Sequence of chain 1.B:
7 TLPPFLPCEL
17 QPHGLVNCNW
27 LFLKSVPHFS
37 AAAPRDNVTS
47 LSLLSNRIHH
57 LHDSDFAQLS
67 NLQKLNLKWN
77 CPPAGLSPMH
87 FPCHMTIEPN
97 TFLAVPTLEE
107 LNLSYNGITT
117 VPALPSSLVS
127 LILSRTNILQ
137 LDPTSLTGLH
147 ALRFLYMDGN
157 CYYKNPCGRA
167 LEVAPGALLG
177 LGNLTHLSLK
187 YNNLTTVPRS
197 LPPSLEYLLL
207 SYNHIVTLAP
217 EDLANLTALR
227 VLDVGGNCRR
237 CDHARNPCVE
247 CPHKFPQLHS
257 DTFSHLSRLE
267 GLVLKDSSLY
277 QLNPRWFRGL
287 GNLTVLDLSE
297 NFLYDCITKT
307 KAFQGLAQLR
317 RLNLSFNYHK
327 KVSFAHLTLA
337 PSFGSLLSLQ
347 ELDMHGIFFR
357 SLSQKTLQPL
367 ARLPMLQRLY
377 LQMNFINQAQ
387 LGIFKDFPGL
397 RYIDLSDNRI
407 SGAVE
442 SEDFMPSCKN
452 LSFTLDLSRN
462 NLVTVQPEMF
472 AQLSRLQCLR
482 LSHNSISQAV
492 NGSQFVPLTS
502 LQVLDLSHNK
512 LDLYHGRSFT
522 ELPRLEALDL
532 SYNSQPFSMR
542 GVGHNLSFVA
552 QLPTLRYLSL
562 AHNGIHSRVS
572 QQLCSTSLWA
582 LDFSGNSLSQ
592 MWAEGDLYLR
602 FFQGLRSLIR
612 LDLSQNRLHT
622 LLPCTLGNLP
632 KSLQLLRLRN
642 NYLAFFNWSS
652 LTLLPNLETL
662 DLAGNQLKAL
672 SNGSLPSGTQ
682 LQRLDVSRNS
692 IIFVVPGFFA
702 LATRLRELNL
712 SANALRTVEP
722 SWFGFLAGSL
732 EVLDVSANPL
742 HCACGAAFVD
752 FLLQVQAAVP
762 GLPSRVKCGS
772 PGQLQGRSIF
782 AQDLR

Binding-site contacts:
Ligand atom C8 contacts residue ASN546 of chain 1.B at 4.5 Å.
Ligand atom O5 contacts residue ASN546 of chain 1.B at 2.3 Å (h-bond).
Ligand atom O6 contacts residue GLY517 of chain 1.B at 4.3 Å.
Ligand atom O7 contacts residue ASN546 of chain 1.B at 4.1 Å.
Ligand atom O5 contacts residue SER548 of chain 1.B at 3.3 Å (h-bond).
Ligand atom N2 contacts residue ASN546 of chain 1.B at 2.8 Å (h-bond).
Ligand atom C6 contacts residue GLY517 of chain 1.B at 4.3 Å.
Ligand atom C7 contacts residue ASN546 of chain 1.B at 3.6 Å.
Ligand atom C4 contacts residue ASN546 of chain 1.B at 4.2 Å.
Ligand atom C3 contacts residue ASN546 of chain 1.B at 3.8 Å.
Ligand atom C1 contacts residue ASN546 of chain 1.B at 1.4 Å.
Ligand atom C6 contacts residue SER548 of chain 1.B at 3.6 Å.
Ligand atom C5 contacts residue ASN546 of chain 1.B at 3.6 Å.
Ligand atom C1 contacts residue SER548 of chain 1.B at 3.7 Å.
Ligand atom C5 contacts residue SER548 of chain 1.B at 3.3 Å.
Ligand atom C2 contacts residue ASN546 of chain 1.B at 2.5 Å.

The protein below binds the small molecule below.
Small molecule (SMILES): CC(=O)N[C@@H]1[C@@H](O)[C@H](O)[C@@H](CO)O[C@H]1O